Sequence of chain 1.C:
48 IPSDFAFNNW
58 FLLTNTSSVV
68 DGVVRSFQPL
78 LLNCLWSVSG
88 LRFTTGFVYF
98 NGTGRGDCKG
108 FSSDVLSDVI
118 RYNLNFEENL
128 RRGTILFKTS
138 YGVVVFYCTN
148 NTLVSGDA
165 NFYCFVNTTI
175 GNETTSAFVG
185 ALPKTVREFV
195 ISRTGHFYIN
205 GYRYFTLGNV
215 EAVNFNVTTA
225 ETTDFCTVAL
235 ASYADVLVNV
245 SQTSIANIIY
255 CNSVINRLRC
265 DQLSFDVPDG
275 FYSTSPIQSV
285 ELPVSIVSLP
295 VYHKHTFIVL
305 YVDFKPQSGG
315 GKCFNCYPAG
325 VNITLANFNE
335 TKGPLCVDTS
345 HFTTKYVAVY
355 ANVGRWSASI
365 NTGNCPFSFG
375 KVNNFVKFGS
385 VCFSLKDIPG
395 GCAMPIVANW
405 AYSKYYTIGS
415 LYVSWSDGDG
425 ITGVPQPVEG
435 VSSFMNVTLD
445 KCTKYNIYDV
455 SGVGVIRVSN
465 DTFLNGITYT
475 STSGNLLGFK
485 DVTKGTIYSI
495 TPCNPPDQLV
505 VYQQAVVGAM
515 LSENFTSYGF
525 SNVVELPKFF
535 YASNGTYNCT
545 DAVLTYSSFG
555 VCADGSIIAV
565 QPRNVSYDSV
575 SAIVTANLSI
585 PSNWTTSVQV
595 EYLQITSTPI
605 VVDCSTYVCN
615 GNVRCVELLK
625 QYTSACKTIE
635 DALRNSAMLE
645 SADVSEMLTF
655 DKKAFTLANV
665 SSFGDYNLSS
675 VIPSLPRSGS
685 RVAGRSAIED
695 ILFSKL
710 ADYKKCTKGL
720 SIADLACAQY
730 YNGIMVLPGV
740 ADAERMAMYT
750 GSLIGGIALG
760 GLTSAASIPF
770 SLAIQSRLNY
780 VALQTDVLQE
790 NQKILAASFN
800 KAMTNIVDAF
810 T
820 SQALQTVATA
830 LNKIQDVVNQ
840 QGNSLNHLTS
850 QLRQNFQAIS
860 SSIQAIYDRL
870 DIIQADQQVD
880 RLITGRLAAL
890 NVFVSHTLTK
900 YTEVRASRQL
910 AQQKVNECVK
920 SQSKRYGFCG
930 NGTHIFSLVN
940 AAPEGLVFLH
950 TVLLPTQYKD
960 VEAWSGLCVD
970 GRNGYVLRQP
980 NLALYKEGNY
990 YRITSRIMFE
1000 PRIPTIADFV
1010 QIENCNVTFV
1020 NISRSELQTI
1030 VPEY

Sequence of chain 1.A:
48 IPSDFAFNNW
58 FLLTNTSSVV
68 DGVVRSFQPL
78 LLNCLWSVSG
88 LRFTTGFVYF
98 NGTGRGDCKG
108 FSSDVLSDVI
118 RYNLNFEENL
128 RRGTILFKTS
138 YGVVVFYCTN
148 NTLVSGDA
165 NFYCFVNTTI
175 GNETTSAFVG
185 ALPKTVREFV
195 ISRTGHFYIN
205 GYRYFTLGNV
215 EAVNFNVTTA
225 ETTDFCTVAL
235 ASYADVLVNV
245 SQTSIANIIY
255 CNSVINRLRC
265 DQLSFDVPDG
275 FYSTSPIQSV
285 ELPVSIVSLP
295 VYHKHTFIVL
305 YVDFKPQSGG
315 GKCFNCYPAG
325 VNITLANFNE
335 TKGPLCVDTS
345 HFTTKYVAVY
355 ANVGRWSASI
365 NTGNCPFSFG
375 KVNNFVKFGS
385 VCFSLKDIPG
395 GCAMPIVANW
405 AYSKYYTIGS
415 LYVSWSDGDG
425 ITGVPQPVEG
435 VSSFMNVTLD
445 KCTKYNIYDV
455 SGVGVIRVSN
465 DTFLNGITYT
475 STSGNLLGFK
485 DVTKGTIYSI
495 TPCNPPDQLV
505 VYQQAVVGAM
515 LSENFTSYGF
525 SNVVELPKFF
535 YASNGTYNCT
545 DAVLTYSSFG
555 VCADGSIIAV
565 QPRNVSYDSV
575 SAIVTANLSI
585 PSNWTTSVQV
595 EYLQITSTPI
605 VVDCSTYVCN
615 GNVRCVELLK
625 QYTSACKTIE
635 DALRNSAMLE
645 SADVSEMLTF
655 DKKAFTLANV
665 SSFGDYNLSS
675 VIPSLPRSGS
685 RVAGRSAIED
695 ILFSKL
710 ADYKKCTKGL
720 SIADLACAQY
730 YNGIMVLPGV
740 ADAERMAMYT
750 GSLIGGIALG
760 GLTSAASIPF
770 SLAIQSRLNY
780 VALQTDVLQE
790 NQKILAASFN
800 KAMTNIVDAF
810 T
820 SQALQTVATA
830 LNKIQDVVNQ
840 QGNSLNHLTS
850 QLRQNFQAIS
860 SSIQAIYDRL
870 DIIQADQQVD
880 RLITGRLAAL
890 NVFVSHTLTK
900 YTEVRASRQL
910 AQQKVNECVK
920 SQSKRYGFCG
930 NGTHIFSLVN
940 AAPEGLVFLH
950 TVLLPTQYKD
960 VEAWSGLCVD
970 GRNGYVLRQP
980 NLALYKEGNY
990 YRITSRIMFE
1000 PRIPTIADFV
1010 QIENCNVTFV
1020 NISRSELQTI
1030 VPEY

Binding-site contacts:
Ligand atom C6 contacts residue HIS200 of chain 1.A at 3.8 Å.
Ligand atom C4 contacts residue HIS200 of chain 1.A at 4.3 Å.
Ligand atom C8 contacts residue LEU60 of chain 1.A at 4.2 Å (hydrophobic).
Ligand atom O7 contacts residue LEU60 of chain 1.A at 3.6 Å.
Ligand atom C3 contacts residue TYR202 of chain 1.A at 3.8 Å (hydrophobic).
Ligand atom C7 contacts residue THR61 of chain 1.A at 4.3 Å.
Ligand atom C6 contacts residue ARG618 of chain 1.C at 3.8 Å.
Ligand atom O7 contacts residue THR198 of chain 1.A at 3.4 Å.
Ligand atom O2 contacts residue PHE74 of chain 1.A at 4.0 Å.
Ligand atom C1 contacts residue ASN62 of chain 1.A at 1.4 Å.
Ligand atom C7 contacts residue THR198 of chain 1.A at 4.3 Å.
Ligand atom C8 contacts residue HIS200 of chain 1.A at 4.1 Å.
Ligand atom O6 contacts residue TYR237 of chain 1.A at 3.3 Å.
Ligand atom N2 contacts residue TYR202 of chain 1.A at 3.8 Å.
Ligand atom C7 contacts residue LEU60 of chain 1.A at 4.0 Å (hydrophobic).
Ligand atom C2 contacts residue TYR202 of chain 1.A at 4.0 Å (hydrophobic).
Ligand atom N2 contacts residue ASN62 of chain 1.A at 3.0 Å (h-bond).
Ligand atom C7 contacts residue ASN62 of chain 1.A at 3.3 Å.
Ligand atom C2 contacts residue ASN62 of chain 1.A at 2.5 Å.
Ligand atom C7 contacts residue HIS200 of chain 1.A at 3.8 Å.
Ligand atom C1 contacts residue TYR202 of chain 1.A at 3.8 Å (hydrophobic).
Ligand atom N2 contacts residue HIS200 of chain 1.A at 4.1 Å.
Ligand atom O7 contacts residue HIS200 of chain 1.A at 3.9 Å.
Ligand atom C5 contacts residue ASN62 of chain 1.A at 3.6 Å.
Ligand atom O6 contacts residue ARG618 of chain 1.C at 3.4 Å (salt-bridge).
Ligand atom O7 contacts residue THR61 of chain 1.A at 3.3 Å.
Ligand atom O6 contacts residue HIS200 of chain 1.A at 3.0 Å (h-bond).
Ligand atom O7 contacts residue ASN62 of chain 1.A at 2.9 Å (h-bond).
Ligand atom C5 contacts residue HIS200 of chain 1.A at 3.6 Å.
Ligand atom O5 contacts residue ASN62 of chain 1.A at 2.3 Å (h-bond).
Ligand atom C3 contacts residue ASN62 of chain 1.A at 3.8 Å.
Ligand atom O4 contacts residue HIS200 of chain 1.A at 3.7 Å.
Ligand atom C4 contacts residue ASN62 of chain 1.A at 4.2 Å.
Ligand atom O3 contacts residue TYR237 of chain 1.A at 3.8 Å.
Ligand atom O5 contacts residue TYR237 of chain 1.A at 4.3 Å.

This protein binds this small molecule.
Small molecule (SMILES): CC(=O)N[C@H]1[C@H](O[C@H]2[C@H](O)[C@@H](NC(C)=O)CO[C@@H]2CO)O[C@H](CO)[C@@H](O[C@@H]2O[C@H](CO[C@H]3O[C@H](CO)[C@@H](O)[C@H](O)[C@@H]3O[C@H]3O[C@H](CO)[C@@H](O)[C@H](O)[C@@H]3O)[C@@H](O)[C@H](O[C@H]3O[C@H](CO)[C@@H](O)[C@H](O)[C@@H]3O[C@H]3O[C@H](CO)[C@@H](O)[C@H](O)[C@@H]3O)[C@@H]2O)[C@@H]1O